Sequence of chain 1.A:
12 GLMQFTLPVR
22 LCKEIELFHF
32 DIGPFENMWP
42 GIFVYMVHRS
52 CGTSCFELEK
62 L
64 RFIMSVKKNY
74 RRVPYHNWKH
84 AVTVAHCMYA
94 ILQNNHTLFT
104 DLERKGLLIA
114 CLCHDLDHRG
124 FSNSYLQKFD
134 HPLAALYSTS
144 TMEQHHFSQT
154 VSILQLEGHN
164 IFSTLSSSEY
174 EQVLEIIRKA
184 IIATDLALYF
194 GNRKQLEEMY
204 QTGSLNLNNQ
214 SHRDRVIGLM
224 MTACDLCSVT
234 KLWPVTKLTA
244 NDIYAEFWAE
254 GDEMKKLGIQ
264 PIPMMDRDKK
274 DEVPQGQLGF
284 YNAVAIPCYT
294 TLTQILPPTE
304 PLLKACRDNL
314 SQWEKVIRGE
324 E

Binding-site contacts:
Ligand atom N11 contacts residue MET267 of chain 1.A at 3.8 Å.
Ligand atom C1 contacts residue MET267 of chain 1.A at 3.7 Å (hydrophobic).
Ligand atom N4 contacts residue TYR247 of chain 1.A at 2.4 Å (h-bond).
Ligand atom C1 contacts residue TYR247 of chain 1.A at 3.4 Å (hydrophobic).
Ligand atom S6 contacts residue VAL276 of chain 1.A at 3.6 Å.
Ligand atom O23 contacts residue PHE283 of chain 1.A at 3.4 Å.
Ligand atom C12 contacts residue LYS272 of chain 1.A at 3.4 Å.
Ligand atom C2 contacts residue GLY279 of chain 1.A at 3.8 Å.
Ligand atom O15 contacts residue GLY279 of chain 1.A at 3.6 Å.
Ligand atom C19 contacts residue PHE283 of chain 1.A at 3.6 Å (hydrophobic).
Ligand atom O15 contacts residue GLN280 of chain 1.A at 2.7 Å (h-bond).
Ligand atom C20 contacts residue PHE250 of chain 1.A at 3.5 Å (hydrophobic).
Ligand atom C14 contacts residue TYR247 of chain 1.A at 3.5 Å (hydrophobic).
Ligand atom C3 contacts residue GLY279 of chain 1.A at 3.5 Å.
Ligand atom C14 contacts residue GLN280 of chain 1.A at 3.7 Å.
Ligand atom C12 contacts residue PRO266 of chain 1.A at 3.6 Å (hydrophobic).
Ligand atom C9 contacts residue GLY279 of chain 1.A at 3.6 Å.
Ligand atom O15 contacts residue TYR247 of chain 1.A at 3.3 Å (h-bond).
Ligand atom N11 contacts residue PRO266 of chain 1.A at 3.6 Å.
Ligand atom C2 contacts residue MET267 of chain 1.A at 3.5 Å (hydrophobic).
Ligand atom N11 contacts residue GLU275 of chain 1.A at 3.7 Å.
Ligand atom C20 contacts residue PHE283 of chain 1.A at 3.7 Å (hydrophobic).
Ligand atom S13 contacts residue TYR247 of chain 1.A at 3.7 Å.
Ligand atom C24 contacts residue ILE246 of chain 1.A at 3.6 Å (hydrophobic).
Ligand atom N4 contacts residue MET267 of chain 1.A at 3.6 Å.
Ligand atom C1 contacts residue GLY279 of chain 1.A at 3.5 Å.
Ligand atom C16 contacts residue GLN280 of chain 1.A at 3.7 Å.
Ligand atom N7 contacts residue MET267 of chain 1.A at 3.5 Å.
Ligand atom C9 contacts residue TYR247 of chain 1.A at 3.4 Å (hydrophobic).
Ligand atom N18 contacts residue GLN280 of chain 1.A at 2.9 Å (h-bond).
Ligand atom C12 contacts residue GLU275 of chain 1.A at 3.6 Å.
Ligand atom C22 contacts residue ILE246 of chain 1.A at 3.6 Å (hydrophobic).
Ligand atom N7 contacts residue GLY279 of chain 1.A at 3.5 Å (h-bond).
Ligand atom C14 contacts residue PHE250 of chain 1.A at 3.6 Å (hydrophobic).
Ligand atom S6 contacts residue TYR247 of chain 1.A at 3.6 Å.
Ligand atom S13 contacts residue PHE283 of chain 1.A at 3.5 Å.
Ligand atom O15 contacts residue PHE283 of chain 1.A at 3.2 Å.
Ligand atom C21 contacts residue ILE246 of chain 1.A at 3.6 Å (hydrophobic).
Ligand atom C24 contacts residue SER231 of chain 1.A at 3.7 Å.
Ligand atom C5 contacts residue MET267 of chain 1.A at 3.7 Å (hydrophobic).

A small-molecule ligand and the protein it binds are described below.
Small molecule (SMILES): Cc1cnc(CS(=O)c2nc3ccc4ncsc4c3[nH]2)c(C)c1OC(C)C